Binding-site contacts:
Ligand atom C4 contacts residue MET566 of chain 1.B at 4.5 Å (hydrophobic).
Ligand atom C8 contacts residue ASN568 of chain 1.B at 3.8 Å.
Ligand atom C5 contacts residue MET566 of chain 1.B at 3.4 Å (hydrophobic).
Ligand atom C8 contacts residue SER537 of chain 1.B at 3.5 Å.
Ligand atom O3 contacts residue SER537 of chain 1.B at 4.3 Å.
Ligand atom C1 contacts residue SER537 of chain 1.B at 4.4 Å.
Ligand atom C1 contacts residue SER591 of chain 1.B at 4.3 Å.
Ligand atom O3 contacts residue SO41 of chain 1.X at 4.1 Å.
Ligand atom C4 contacts residue ASN568 of chain 1.B at 4.3 Å.
Ligand atom O5 contacts residue ASN568 of chain 1.B at 2.3 Å (h-bond).
Ligand atom C1 contacts residue ASN568 of chain 1.B at 1.4 Å.
Ligand atom C8 contacts residue LYS571 of chain 1.B at 4.0 Å.
Ligand atom C8 contacts residue ASN572 of chain 1.B at 3.7 Å.
Ligand atom O7 contacts residue LYS571 of chain 1.B at 3.7 Å.
Ligand atom C1 contacts residue MET566 of chain 1.B at 3.4 Å (hydrophobic).
Ligand atom C3 contacts residue ASN568 of chain 1.B at 3.9 Å.
Ligand atom C6 contacts residue MET566 of chain 1.B at 4.2 Å (hydrophobic).
Ligand atom O7 contacts residue ASN568 of chain 1.B at 2.9 Å (h-bond).
Ligand atom O6 contacts residue MET566 of chain 1.B at 3.9 Å.
Ligand atom C5 contacts residue ASN568 of chain 1.B at 3.6 Å.
Ligand atom C2 contacts residue SER537 of chain 1.B at 4.0 Å.
Ligand atom O5 contacts residue SER591 of chain 1.B at 4.0 Å.
Ligand atom N2 contacts residue SER537 of chain 1.B at 3.0 Å (h-bond).
Ligand atom C7 contacts residue SER537 of chain 1.B at 3.8 Å.
Ligand atom C2 contacts residue ASN568 of chain 1.B at 2.6 Å.
Ligand atom C3 contacts residue SER537 of chain 1.B at 4.0 Å.
Ligand atom O5 contacts residue MET566 of chain 1.B at 3.5 Å.
Ligand atom O6 contacts residue THR590 of chain 1.B at 3.7 Å.
Ligand atom O4 contacts residue SO41 of chain 1.X at 4.1 Å.
Ligand atom N2 contacts residue ASN568 of chain 1.B at 3.0 Å (h-bond).
Ligand atom C7 contacts residue ASN568 of chain 1.B at 3.2 Å.
Ligand atom C3 contacts residue SO41 of chain 1.X at 3.8 Å.

Sequence of chain 1.B:
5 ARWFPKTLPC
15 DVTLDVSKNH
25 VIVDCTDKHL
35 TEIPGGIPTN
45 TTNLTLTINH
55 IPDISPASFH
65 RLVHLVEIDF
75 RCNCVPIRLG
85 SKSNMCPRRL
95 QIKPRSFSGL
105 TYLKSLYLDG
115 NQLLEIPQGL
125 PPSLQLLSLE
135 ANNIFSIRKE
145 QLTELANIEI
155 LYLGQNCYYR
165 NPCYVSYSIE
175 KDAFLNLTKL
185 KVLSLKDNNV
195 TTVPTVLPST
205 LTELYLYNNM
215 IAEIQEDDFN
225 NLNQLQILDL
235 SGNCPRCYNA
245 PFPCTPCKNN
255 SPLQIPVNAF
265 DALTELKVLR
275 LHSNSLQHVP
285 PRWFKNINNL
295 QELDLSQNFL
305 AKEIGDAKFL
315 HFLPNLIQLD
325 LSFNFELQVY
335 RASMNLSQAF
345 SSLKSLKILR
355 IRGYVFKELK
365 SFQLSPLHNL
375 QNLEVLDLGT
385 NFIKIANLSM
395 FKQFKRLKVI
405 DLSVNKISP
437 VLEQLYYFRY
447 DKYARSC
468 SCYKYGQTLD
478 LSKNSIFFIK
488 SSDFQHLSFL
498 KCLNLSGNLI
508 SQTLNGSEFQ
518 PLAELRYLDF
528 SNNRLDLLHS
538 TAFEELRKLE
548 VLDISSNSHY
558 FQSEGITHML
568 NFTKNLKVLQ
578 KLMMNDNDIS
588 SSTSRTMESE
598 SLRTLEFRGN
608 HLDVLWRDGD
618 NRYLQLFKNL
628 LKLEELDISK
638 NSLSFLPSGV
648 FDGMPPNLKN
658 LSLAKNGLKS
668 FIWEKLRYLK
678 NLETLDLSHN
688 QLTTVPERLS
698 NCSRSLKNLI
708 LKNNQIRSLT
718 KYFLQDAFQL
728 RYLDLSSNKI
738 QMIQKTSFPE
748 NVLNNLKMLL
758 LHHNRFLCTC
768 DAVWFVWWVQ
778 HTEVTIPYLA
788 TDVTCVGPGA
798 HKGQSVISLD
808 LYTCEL

This protein binds this small molecule.
Small molecule (SMILES): CC(=O)N[C@@H]1[C@@H](O)[C@H](O)[C@@H](CO)O[C@H]1O